Sequence of chain 1.B:
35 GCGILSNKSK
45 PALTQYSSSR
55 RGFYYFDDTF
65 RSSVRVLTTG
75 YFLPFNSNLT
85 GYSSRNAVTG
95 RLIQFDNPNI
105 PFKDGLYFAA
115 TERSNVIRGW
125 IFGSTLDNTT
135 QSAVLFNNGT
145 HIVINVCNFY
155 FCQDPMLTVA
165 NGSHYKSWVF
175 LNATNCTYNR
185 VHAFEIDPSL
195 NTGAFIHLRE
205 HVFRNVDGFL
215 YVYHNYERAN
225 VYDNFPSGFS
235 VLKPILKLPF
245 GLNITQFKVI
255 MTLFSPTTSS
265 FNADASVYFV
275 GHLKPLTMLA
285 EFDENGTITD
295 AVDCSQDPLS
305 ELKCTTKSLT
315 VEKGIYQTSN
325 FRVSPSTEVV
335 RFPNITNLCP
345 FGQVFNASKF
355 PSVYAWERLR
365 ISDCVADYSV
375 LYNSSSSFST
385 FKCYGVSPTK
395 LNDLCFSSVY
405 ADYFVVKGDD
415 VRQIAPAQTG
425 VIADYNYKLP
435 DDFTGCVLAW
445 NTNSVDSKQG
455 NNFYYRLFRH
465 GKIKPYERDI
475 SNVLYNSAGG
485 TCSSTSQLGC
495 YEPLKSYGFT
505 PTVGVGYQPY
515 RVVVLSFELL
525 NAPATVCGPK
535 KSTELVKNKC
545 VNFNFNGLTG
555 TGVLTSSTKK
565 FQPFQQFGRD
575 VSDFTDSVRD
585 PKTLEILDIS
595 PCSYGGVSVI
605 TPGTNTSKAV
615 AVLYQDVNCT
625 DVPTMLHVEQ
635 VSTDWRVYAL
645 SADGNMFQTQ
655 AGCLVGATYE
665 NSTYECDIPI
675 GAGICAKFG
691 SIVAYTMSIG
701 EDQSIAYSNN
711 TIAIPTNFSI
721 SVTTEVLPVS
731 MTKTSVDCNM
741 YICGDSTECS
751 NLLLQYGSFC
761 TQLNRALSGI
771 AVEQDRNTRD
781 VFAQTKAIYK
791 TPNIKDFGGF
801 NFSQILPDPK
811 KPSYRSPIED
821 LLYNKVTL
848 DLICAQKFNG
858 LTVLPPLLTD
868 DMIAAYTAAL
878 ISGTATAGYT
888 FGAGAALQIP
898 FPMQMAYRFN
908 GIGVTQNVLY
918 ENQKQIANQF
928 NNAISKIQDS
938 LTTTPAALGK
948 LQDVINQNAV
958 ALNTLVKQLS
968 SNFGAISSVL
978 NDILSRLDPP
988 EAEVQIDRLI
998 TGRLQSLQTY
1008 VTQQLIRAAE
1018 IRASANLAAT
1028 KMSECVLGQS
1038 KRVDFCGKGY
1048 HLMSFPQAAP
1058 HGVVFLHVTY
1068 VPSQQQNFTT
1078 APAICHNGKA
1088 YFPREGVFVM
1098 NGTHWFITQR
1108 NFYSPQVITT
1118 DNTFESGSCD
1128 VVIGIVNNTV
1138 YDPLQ

The protein below binds the small molecule below.
Small molecule (SMILES): CC(=O)N[C@@H]1[C@@H](O)[C@H](O)[C@@H](CO)O[C@H]1O

Binding-site contacts:
Ligand atom O7 contacts residue THR711 of chain 1.B at 3.7 Å.
Ligand atom C4 contacts residue ASN1074 of chain 1.B at 4.3 Å.
Ligand atom O5 contacts residue ASN1074 of chain 1.B at 2.4 Å (h-bond).
Ligand atom C2 contacts residue ASN1074 of chain 1.B at 2.5 Å.
Ligand atom C5 contacts residue ASN1074 of chain 1.B at 3.7 Å.
Ligand atom C3 contacts residue ASN1074 of chain 1.B at 3.8 Å.
Ligand atom N2 contacts residue ASN1074 of chain 1.B at 2.9 Å (h-bond).
Ligand atom C8 contacts residue THR711 of chain 1.B at 4.1 Å.
Ligand atom C8 contacts residue THR1076 of chain 1.B at 3.6 Å.
Ligand atom C1 contacts residue ASN1074 of chain 1.B at 1.5 Å.
Ligand atom O7 contacts residue ASN1074 of chain 1.B at 4.1 Å.
Ligand atom C7 contacts residue THR711 of chain 1.B at 4.1 Å.
Ligand atom C7 contacts residue ASN1074 of chain 1.B at 3.7 Å.